Sequence of chain 2.D:
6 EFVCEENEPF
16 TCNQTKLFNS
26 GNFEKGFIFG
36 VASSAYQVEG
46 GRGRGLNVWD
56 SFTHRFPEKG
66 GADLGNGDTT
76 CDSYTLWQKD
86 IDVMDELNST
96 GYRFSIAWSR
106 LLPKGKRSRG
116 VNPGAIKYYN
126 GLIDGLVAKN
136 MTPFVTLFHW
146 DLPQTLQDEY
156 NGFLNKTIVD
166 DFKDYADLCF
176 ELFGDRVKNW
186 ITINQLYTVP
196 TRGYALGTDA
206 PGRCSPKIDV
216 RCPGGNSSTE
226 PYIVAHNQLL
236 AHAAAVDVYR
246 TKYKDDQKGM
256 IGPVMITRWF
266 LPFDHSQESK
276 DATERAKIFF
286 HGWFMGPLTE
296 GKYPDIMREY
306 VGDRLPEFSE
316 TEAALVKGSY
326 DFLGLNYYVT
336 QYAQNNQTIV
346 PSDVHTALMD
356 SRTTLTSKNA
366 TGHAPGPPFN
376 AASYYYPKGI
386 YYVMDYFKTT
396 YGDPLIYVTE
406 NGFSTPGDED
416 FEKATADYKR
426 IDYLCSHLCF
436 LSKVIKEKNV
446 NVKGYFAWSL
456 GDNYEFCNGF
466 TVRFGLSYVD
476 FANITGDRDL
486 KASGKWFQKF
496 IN

Binding-site contacts:
Ligand atom O5 contacts residue LYS161 of chain 2.D at 4.5 Å.
Ligand atom C1 contacts residue ASN160 of chain 2.D at 1.4 Å.
Ligand atom C7 contacts residue ASN160 of chain 2.D at 3.5 Å.
Ligand atom C5 contacts residue ASN160 of chain 2.D at 3.7 Å.
Ligand atom C2 contacts residue ASN160 of chain 2.D at 2.5 Å.
Ligand atom C3 contacts residue ASN160 of chain 2.D at 3.8 Å.
Ligand atom O7 contacts residue ASN160 of chain 2.D at 3.7 Å.
Ligand atom O5 contacts residue ASN160 of chain 2.D at 2.4 Å (h-bond).
Ligand atom N2 contacts residue ASN160 of chain 2.D at 2.9 Å (h-bond).
Ligand atom C4 contacts residue ASN160 of chain 2.D at 4.2 Å.

This protein binds this small molecule.
Small molecule (SMILES): CC(=O)N[C@@H]1[C@@H](O)[C@H](O)[C@@H](CO)O[C@H]1O